A small-molecule ligand and the protein it binds are described below.
Small molecule (SMILES): CC(=O)N[C@@H]1[C@@H](O)[C@H](O)[C@@H](CO)O[C@H]1O

Sequence of chain 1.E:
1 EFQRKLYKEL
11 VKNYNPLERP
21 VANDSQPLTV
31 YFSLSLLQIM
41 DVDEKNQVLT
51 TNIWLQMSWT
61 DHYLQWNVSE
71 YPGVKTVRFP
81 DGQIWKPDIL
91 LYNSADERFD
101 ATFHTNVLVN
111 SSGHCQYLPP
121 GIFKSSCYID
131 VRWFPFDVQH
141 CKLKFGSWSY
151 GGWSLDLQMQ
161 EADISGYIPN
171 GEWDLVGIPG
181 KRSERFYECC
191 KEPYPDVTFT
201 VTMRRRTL

Binding-site contacts:
Ligand atom C6 contacts residue SER69 of chain 1.E at 4.4 Å.
Ligand atom O5 contacts residue SER69 of chain 1.E at 3.8 Å.
Ligand atom C1 contacts residue SER69 of chain 1.E at 4.0 Å.
Ligand atom C5 contacts residue SER69 of chain 1.E at 4.0 Å.
Ligand atom O7 contacts residue ASN67 of chain 1.E at 4.2 Å.
Ligand atom C3 contacts residue ASN67 of chain 1.E at 3.8 Å.
Ligand atom O5 contacts residue ASN67 of chain 1.E at 2.4 Å (h-bond).
Ligand atom C5 contacts residue ASN67 of chain 1.E at 3.7 Å.
Ligand atom C7 contacts residue ASN67 of chain 1.E at 3.8 Å.
Ligand atom C2 contacts residue ASN67 of chain 1.E at 2.5 Å.
Ligand atom N2 contacts residue ASN67 of chain 1.E at 2.9 Å (h-bond).
Ligand atom C4 contacts residue ASN67 of chain 1.E at 4.2 Å.
Ligand atom C1 contacts residue ASN67 of chain 1.E at 1.4 Å.